A small-molecule ligand and the protein it binds are described below.
Small molecule (SMILES): CC(=O)N[C@H]1[C@H](O[C@H]2[C@H](O)[C@@H](NC(C)=O)CO[C@@H]2CO)O[C@H](CO)[C@@H](O)[C@@H]1O

Sequence of chain 1.C:
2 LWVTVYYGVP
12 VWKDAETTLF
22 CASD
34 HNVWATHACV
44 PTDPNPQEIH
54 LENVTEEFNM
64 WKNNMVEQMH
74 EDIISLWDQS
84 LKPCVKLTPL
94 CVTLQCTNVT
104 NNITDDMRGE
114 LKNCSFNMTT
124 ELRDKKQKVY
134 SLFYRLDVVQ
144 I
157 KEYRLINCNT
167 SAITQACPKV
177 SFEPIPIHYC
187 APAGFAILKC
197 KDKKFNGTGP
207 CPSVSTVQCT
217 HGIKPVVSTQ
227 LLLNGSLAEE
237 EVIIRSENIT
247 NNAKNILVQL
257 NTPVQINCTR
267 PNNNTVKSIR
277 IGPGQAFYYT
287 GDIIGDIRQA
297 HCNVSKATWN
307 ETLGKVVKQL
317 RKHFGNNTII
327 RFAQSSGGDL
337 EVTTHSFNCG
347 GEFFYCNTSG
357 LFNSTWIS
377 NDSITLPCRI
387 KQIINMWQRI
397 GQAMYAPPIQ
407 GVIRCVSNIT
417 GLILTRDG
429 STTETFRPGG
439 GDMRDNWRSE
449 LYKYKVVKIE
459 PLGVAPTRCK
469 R

Binding-site contacts:
Ligand atom C6 contacts residue SER355 of chain 1.C at 4.2 Å.
Ligand atom C3 contacts residue ASN353 of chain 1.C at 3.9 Å.
Ligand atom C4 contacts residue ASN353 of chain 1.C at 4.4 Å.
Ligand atom C8 contacts residue NAG1 of chain 1.R at 3.6 Å.
Ligand atom O7 contacts residue NAG1 of chain 1.R at 3.9 Å.
Ligand atom C5 contacts residue ASN353 of chain 1.C at 3.8 Å.
Ligand atom O5 contacts residue SER355 of chain 1.C at 4.0 Å.
Ligand atom O5 contacts residue ASN353 of chain 1.C at 2.4 Å (h-bond).
Ligand atom N2 contacts residue ASN353 of chain 1.C at 3.0 Å (h-bond).
Ligand atom C2 contacts residue ASN353 of chain 1.C at 2.6 Å.
Ligand atom O7 contacts residue ASN353 of chain 1.C at 3.6 Å.
Ligand atom C1 contacts residue SER355 of chain 1.C at 4.5 Å.
Ligand atom C5 contacts residue SER355 of chain 1.C at 4.1 Å.
Ligand atom C6 contacts residue NAG1 of chain 1.R at 4.1 Å.
Ligand atom C7 contacts residue THR340 of chain 1.C at 4.4 Å.
Ligand atom C7 contacts residue ASN353 of chain 1.C at 3.5 Å.
Ligand atom C8 contacts residue THR339 of chain 1.C at 3.1 Å.
Ligand atom C1 contacts residue ASN353 of chain 1.C at 1.5 Å.
Ligand atom C8 contacts residue THR340 of chain 1.C at 3.6 Å.
Ligand atom C7 contacts residue NAG1 of chain 1.R at 3.9 Å.